Sequence of chain 2.A:
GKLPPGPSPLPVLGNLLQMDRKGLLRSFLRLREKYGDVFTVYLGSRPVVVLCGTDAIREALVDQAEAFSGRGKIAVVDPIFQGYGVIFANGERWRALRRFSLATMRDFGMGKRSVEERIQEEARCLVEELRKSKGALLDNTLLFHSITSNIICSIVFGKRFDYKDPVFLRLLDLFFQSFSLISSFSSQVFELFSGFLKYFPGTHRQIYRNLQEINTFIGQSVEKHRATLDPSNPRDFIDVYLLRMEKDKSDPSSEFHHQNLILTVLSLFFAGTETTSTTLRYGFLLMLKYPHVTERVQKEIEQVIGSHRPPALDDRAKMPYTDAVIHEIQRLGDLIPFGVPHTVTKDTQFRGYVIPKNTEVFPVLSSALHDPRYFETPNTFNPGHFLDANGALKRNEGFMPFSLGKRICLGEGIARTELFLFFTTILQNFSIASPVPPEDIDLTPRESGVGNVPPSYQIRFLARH

Binding-site contacts:
Ligand atom CAF contacts residue MET27 of chain 2.A at 3.2 Å (hydrophobic).
Ligand atom CDC contacts residue TYR50 of chain 2.A at 3.3 Å (hydrophobic).
Ligand atom CDC contacts residue GLN26 of chain 2.A at 3.9 Å.
Ligand atom CDB contacts residue GLN26 of chain 2.A at 3.2 Å.
Ligand atom CBA contacts residue LEU32 of chain 2.A at 3.7 Å (hydrophobic).
Ligand atom CDB contacts residue CM51 of chain 2.I at 3.6 Å.
Ligand atom CBF contacts residue LEU32 of chain 2.A at 3.9 Å (hydrophobic).
Ligand atom CAE contacts residue MET27 of chain 2.A at 3.8 Å (hydrophobic).
Ligand atom CDC contacts residue CM51 of chain 2.I at 3.5 Å.
Ligand atom CBD contacts residue PHE346 of chain 2.A at 3.5 Å (hydrophobic).
Ligand atom CDE contacts residue CM51 of chain 2.I at 3.5 Å.
Ligand atom CDF contacts residue CM51 of chain 2.I at 3.3 Å.
Ligand atom CAF contacts residue VAL85 of chain 2.A at 3.5 Å (hydrophobic).
Ligand atom CCC contacts residue LEU32 of chain 2.A at 3.9 Å (hydrophobic).
Ligand atom CBF contacts residue VAL458 of chain 2.A at 3.5 Å (hydrophobic).
Ligand atom NAB contacts residue MET27 of chain 2.A at 3.6 Å.
Ligand atom CBC contacts residue LEU32 of chain 2.A at 4.0 Å (hydrophobic).
Ligand atom CBD contacts residue GLY457 of chain 2.A at 3.8 Å.
Ligand atom CCC contacts residue GLN26 of chain 2.A at 3.8 Å.
Ligand atom CDD contacts residue TYR50 of chain 2.A at 3.6 Å (hydrophobic).
Ligand atom CBC contacts residue GLY457 of chain 2.A at 3.8 Å.
Ligand atom CDD contacts residue VAL49 of chain 2.A at 3.6 Å (hydrophobic).
Ligand atom CDC contacts residue LEU51 of chain 2.A at 4.1 Å (hydrophobic).
Ligand atom CBD contacts residue VAL458 of chain 2.A at 3.6 Å (hydrophobic).
Ligand atom CDD contacts residue LEU51 of chain 2.A at 3.7 Å (hydrophobic).
Ligand atom CAA contacts residue MET27 of chain 2.A at 3.9 Å (hydrophobic).
Ligand atom CBB contacts residue ASP28 of chain 2.A at 4.0 Å.
Ligand atom CDA contacts residue CM51 of chain 2.I at 3.7 Å.
Ligand atom CAC contacts residue VAL458 of chain 2.A at 3.5 Å (hydrophobic).
Ligand atom CBE contacts residue VAL458 of chain 2.A at 3.4 Å (hydrophobic).
Ligand atom CCB contacts residue LEU32 of chain 2.A at 3.4 Å (hydrophobic).
Ligand atom CCB contacts residue GLN26 of chain 2.A at 3.8 Å.
Ligand atom CAA contacts residue GLN26 of chain 2.A at 4.0 Å.
Ligand atom CAE contacts residue VAL85 of chain 2.A at 3.8 Å (hydrophobic).
Ligand atom CBD contacts residue ARG29 of chain 2.A at 3.2 Å.
Ligand atom CBC contacts residue ARG29 of chain 2.A at 3.3 Å.
Ligand atom CDE contacts residue LEU51 of chain 2.A at 3.9 Å (hydrophobic).
Ligand atom CBB contacts residue MET27 of chain 2.A at 4.0 Å (hydrophobic).
Ligand atom CBB contacts residue LEU32 of chain 2.A at 3.8 Å (hydrophobic).
Ligand atom CBE contacts residue PHE346 of chain 2.A at 3.5 Å (hydrophobic).

The protein below binds the small molecule below.
Small molecule (SMILES): c1ccc(-c2ccc([C@H](c3ccccc3)n3ccnc3)cc2)cc1